The small molecule below binds the protein below.
Small molecule (SMILES): CC(=O)N[C@@H]1[C@@H](O)[C@H](O)[C@@H](CO)O[C@H]1O

Sequence of chain 1.B:
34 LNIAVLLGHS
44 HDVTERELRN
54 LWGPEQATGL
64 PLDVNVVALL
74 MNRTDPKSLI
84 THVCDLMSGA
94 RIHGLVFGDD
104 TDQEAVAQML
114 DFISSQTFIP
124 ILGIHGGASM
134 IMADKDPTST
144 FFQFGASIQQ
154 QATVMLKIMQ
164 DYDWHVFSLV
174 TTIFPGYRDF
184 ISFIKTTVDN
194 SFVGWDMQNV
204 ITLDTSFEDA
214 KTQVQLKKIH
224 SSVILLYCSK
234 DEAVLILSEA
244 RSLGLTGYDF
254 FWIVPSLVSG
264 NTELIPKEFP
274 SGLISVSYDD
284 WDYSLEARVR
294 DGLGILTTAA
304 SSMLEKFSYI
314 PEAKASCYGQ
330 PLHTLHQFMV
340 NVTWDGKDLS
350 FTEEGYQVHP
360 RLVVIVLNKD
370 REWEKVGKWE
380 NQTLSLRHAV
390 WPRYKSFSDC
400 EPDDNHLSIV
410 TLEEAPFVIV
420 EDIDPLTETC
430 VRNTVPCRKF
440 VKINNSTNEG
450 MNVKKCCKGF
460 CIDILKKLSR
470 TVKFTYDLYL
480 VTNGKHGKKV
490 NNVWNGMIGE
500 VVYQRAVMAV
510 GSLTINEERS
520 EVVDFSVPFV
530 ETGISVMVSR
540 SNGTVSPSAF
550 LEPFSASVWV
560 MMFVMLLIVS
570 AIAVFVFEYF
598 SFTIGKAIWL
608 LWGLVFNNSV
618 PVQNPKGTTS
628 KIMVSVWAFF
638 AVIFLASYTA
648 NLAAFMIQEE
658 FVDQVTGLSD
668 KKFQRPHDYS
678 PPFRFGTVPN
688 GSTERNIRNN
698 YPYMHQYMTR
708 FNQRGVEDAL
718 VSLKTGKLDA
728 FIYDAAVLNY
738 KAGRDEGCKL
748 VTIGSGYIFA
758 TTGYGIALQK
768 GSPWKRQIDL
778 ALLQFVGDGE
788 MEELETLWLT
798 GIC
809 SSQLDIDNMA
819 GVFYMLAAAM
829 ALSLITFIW

Binding-site contacts:
Ligand atom O5 contacts residue PHE337 of chain 1.B at 4.4 Å.
Ligand atom C5 contacts residue ASN340 of chain 1.B at 3.7 Å.
Ligand atom C2 contacts residue ASN340 of chain 1.B at 2.5 Å.
Ligand atom O7 contacts residue ASN340 of chain 1.B at 3.4 Å (h-bond).
Ligand atom C3 contacts residue ASN340 of chain 1.B at 3.8 Å.
Ligand atom N2 contacts residue ASN340 of chain 1.B at 2.9 Å (h-bond).
Ligand atom O4 contacts residue LYS309 of chain 1.B at 4.1 Å.
Ligand atom C4 contacts residue ASN340 of chain 1.B at 4.3 Å.
Ligand atom O6 contacts residue PHE337 of chain 1.B at 4.2 Å.
Ligand atom O6 contacts residue GLN336 of chain 1.B at 4.3 Å.
Ligand atom C7 contacts residue ASN340 of chain 1.B at 3.6 Å.
Ligand atom C1 contacts residue ASN340 of chain 1.B at 1.4 Å.
Ligand atom O5 contacts residue ASN340 of chain 1.B at 2.4 Å (h-bond).
Ligand atom C6 contacts residue PHE337 of chain 1.B at 4.3 Å (hydrophobic).
Ligand atom C6 contacts residue GLN336 of chain 1.B at 4.2 Å.